Binding-site contacts:
Ligand atom N contacts residue ARG276 of chain 1.C at 3.1 Å (salt-bridge).
Ligand atom C contacts residue SER278 of chain 1.C at 3.3 Å.
Ligand atom CG contacts residue THR352 of chain 1.C at 4.0 Å.
Ligand atom C contacts residue GLY354 of chain 1.C at 4.0 Å.
Ligand atom N contacts residue PRO356 of chain 1.C at 4.1 Å.
Ligand atom CB contacts residue THR314 of chain 1.C at 4.1 Å.
Ligand atom OXT contacts residue SER278 of chain 1.C at 3.0 Å (h-bond).
Ligand atom C contacts residue THR398 of chain 1.C at 3.6 Å.
Ligand atom O contacts residue THR398 of chain 1.C at 3.5 Å.
Ligand atom O contacts residue SER278 of chain 1.C at 2.5 Å (h-bond).
Ligand atom CA contacts residue THR398 of chain 1.C at 3.4 Å.
Ligand atom OD2 contacts residue ARG397 of chain 1.C at 2.6 Å (salt-bridge).
Ligand atom CG contacts residue GLY359 of chain 1.C at 3.5 Å.
Ligand atom OD1 contacts residue THR352 of chain 1.C at 4.0 Å.
Ligand atom OD1 contacts residue ARG397 of chain 1.C at 3.3 Å (salt-bridge).
Ligand atom N contacts residue ASP394 of chain 1.C at 2.8 Å (salt-bridge).
Ligand atom CA contacts residue ASN401 of chain 1.C at 4.1 Å.
Ligand atom OD1 contacts residue ASP394 of chain 1.C at 3.9 Å.
Ligand atom CG contacts residue THR314 of chain 1.C at 3.7 Å.
Ligand atom OD2 contacts residue GLY359 of chain 1.C at 4.0 Å.
Ligand atom OD2 contacts residue ASP394 of chain 1.C at 4.0 Å.
Ligand atom OD1 contacts residue ALA358 of chain 1.C at 3.0 Å (h-bond).
Ligand atom OD2 contacts residue THR314 of chain 1.C at 2.7 Å (h-bond).
Ligand atom N contacts residue THR398 of chain 1.C at 3.2 Å (h-bond).
Ligand atom OD1 contacts residue VAL355 of chain 1.C at 4.1 Å.
Ligand atom C contacts residue ASN401 of chain 1.C at 3.9 Å.
Ligand atom CG contacts residue ARG397 of chain 1.C at 3.4 Å.
Ligand atom CG contacts residue ASP394 of chain 1.C at 3.8 Å.
Ligand atom O contacts residue ASN401 of chain 1.C at 2.9 Å (h-bond).
Ligand atom OXT contacts residue VAL355 of chain 1.C at 3.9 Å.
Ligand atom OXT contacts residue SER277 of chain 1.C at 3.5 Å.
Ligand atom OXT contacts residue THR398 of chain 1.C at 3.8 Å.
Ligand atom OXT contacts residue ARG276 of chain 1.C at 3.8 Å.
Ligand atom OD1 contacts residue GLY359 of chain 1.C at 2.5 Å (h-bond).
Ligand atom OXT contacts residue GLY354 of chain 1.C at 3.1 Å (h-bond).
Ligand atom N contacts residue VAL355 of chain 1.C at 3.2 Å (h-bond).
Ligand atom CA contacts residue ASP394 of chain 1.C at 3.5 Å.
Ligand atom CA contacts residue VAL355 of chain 1.C at 3.9 Å (hydrophobic).
Ligand atom CB contacts residue VAL355 of chain 1.C at 3.8 Å (hydrophobic).
Ligand atom OD1 contacts residue GLY357 of chain 1.C at 4.1 Å.

A small-molecule ligand and the protein it binds are described below.
Small molecule (SMILES): N[C@@H](CC(=O)O)C(=O)O

Sequence of chain 1.C:
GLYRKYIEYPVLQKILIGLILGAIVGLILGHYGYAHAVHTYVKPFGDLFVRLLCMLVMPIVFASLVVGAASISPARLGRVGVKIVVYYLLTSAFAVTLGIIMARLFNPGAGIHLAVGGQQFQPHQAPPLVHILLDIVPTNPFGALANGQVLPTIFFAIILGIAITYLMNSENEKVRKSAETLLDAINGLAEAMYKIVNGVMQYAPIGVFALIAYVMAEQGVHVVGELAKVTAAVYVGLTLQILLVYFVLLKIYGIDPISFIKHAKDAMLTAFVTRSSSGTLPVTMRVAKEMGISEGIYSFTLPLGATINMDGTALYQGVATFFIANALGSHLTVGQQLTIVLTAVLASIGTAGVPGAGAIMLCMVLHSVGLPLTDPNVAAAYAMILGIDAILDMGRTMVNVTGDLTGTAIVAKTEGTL